The protein below binds the small molecule below.
Small molecule (SMILES): O=C(Nc1cncc2ccccc12)[C@@H]1CCNc2ccc(Cl)cc21

Sequence of chain 1.B:
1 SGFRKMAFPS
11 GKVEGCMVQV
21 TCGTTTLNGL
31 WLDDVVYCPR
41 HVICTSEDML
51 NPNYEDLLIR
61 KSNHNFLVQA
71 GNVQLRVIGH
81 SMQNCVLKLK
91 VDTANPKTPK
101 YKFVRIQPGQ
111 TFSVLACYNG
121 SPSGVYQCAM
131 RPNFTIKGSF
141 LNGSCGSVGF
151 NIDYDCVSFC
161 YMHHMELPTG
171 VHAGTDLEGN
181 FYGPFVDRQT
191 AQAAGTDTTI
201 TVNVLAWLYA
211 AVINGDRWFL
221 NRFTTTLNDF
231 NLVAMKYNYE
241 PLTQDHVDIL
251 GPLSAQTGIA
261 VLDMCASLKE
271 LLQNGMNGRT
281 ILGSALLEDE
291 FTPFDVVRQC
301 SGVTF

Binding-site contacts:
Ligand atom C2 contacts residue GLN189 of chain 1.A at 3.4 Å.
Ligand atom C10 contacts residue LEU141 of chain 1.A at 3.7 Å (hydrophobic).
Ligand atom N2 contacts residue SER144 of chain 1.A at 3.5 Å (h-bond).
Ligand atom C18 contacts residue MET165 of chain 1.A at 3.5 Å (hydrophobic).
Ligand atom C9 contacts residue MET165 of chain 1.A at 3.8 Å (hydrophobic).
Ligand atom C12 contacts residue PHE140 of chain 1.A at 3.5 Å (hydrophobic).
Ligand atom C contacts residue MET49 of chain 1.A at 3.6 Å (hydrophobic).
Ligand atom C11 contacts residue GLU166 of chain 1.A at 3.7 Å.
Ligand atom C12 contacts residue ASN142 of chain 1.A at 3.6 Å.
Ligand atom C9 contacts residue CYS145 of chain 1.A at 3.7 Å (hydrophobic).
Ligand atom C11 contacts residue LEU141 of chain 1.A at 3.7 Å (hydrophobic).
Ligand atom C10 contacts residue HIS163 of chain 1.A at 3.7 Å.
Ligand atom N contacts residue DMS1 of chain 1.D at 3.7 Å.
Ligand atom C4 contacts residue GLN189 of chain 1.A at 3.8 Å.
Ligand atom O contacts residue MET165 of chain 1.A at 3.3 Å.
Ligand atom C9 contacts residue HIS163 of chain 1.A at 3.3 Å.
Ligand atom N1 contacts residue CYS145 of chain 1.A at 3.8 Å.
Ligand atom C2 contacts residue DMS1 of chain 1.D at 3.6 Å.
Ligand atom CL contacts residue HIS41 of chain 1.A at 3.4 Å.
Ligand atom C contacts residue MET165 of chain 1.A at 3.5 Å (hydrophobic).
Ligand atom CL contacts residue HIS164 of chain 1.A at 3.7 Å.
Ligand atom CL contacts residue ASP187 of chain 1.A at 3.4 Å.
Ligand atom C18 contacts residue HIS41 of chain 1.A at 3.9 Å.
Ligand atom N2 contacts residue GLU166 of chain 1.A at 3.8 Å.
Ligand atom C12 contacts residue GLU166 of chain 1.A at 3.3 Å.
Ligand atom C3 contacts residue GLN189 of chain 1.A at 3.6 Å.
Ligand atom C1 contacts residue MET49 of chain 1.A at 3.5 Å (hydrophobic).
Ligand atom C3 contacts residue DMS1 of chain 1.D at 3.8 Å.
Ligand atom N2 contacts residue HIS163 of chain 1.A at 2.6 Å (h-bond).
Ligand atom C1 contacts residue MET165 of chain 1.A at 3.7 Å (hydrophobic).
Ligand atom N contacts residue GLN189 of chain 1.A at 2.8 Å (h-bond).
Ligand atom C15 contacts residue DMS1 of chain 1.F at 3.8 Å.
Ligand atom C9 contacts residue GLU166 of chain 1.A at 3.7 Å.
Ligand atom C10 contacts residue PHE140 of chain 1.A at 3.5 Å (hydrophobic).
Ligand atom O contacts residue GLU166 of chain 1.A at 3.0 Å (salt-bridge).
Ligand atom C13 contacts residue ASN142 of chain 1.A at 3.7 Å.
Ligand atom C10 contacts residue GLU166 of chain 1.A at 3.5 Å.
Ligand atom C18 contacts residue HIS164 of chain 1.A at 3.3 Å.
Ligand atom CL contacts residue MET165 of chain 1.A at 3.8 Å.
Ligand atom C12 contacts residue LEU141 of chain 1.A at 3.6 Å (hydrophobic).

Sequence of chain 1.A:
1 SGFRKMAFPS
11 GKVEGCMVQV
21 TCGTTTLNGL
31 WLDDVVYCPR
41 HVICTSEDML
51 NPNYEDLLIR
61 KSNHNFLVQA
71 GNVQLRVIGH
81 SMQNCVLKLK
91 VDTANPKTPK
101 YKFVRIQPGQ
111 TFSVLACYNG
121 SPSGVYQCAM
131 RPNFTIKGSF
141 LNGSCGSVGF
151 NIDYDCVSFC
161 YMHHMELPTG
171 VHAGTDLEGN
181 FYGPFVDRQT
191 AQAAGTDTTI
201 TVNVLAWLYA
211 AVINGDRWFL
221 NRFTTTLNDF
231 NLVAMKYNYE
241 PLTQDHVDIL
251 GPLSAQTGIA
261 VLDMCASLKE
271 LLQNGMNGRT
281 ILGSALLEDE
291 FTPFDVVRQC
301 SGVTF